Sequence of chain 1.B:
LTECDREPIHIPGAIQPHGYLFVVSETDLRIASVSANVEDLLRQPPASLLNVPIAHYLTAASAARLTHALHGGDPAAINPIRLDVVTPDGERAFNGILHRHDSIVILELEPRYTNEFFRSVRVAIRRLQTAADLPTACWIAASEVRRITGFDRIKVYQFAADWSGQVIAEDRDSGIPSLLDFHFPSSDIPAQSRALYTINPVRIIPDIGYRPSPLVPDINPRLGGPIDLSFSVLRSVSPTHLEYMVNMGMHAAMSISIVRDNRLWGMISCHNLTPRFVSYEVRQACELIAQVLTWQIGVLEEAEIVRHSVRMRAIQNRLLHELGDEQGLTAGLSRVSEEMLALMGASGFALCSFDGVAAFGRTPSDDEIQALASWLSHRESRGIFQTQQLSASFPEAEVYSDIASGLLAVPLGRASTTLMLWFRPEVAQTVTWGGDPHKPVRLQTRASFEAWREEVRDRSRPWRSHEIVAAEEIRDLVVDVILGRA

This small molecule binds to this protein.
Small molecule (SMILES): C=CC1=C(C)/C(=C/c2[nH]c(/C=C3\N=C(/C=C4\NC(=O)C(C)=C4C=C)C(C)=C3CCC(=O)O)c(CCC(=O)O)c2C)NC1=O

Binding-site contacts:
Ligand atom O1A contacts residue HIS269 of chain 1.B at 3.2 Å (h-bond).
Ligand atom OB contacts residue SER297 of chain 1.B at 2.7 Å (h-bond).
Ligand atom C4A contacts residue ILE217 of chain 1.B at 3.2 Å (hydrophobic).
Ligand atom C1A contacts residue HIS269 of chain 1.B at 3.1 Å.
Ligand atom O2D contacts residue TYR225 of chain 1.B at 2.8 Å (h-bond).
Ligand atom O1D contacts residue VAL265 of chain 1.B at 3.4 Å.
Ligand atom CBC contacts residue SER215 of chain 1.B at 3.5 Å.
Ligand atom OC contacts residue ASP216 of chain 1.B at 3.0 Å (salt-bridge).
Ligand atom O2D contacts residue VAL265 of chain 1.B at 3.1 Å.
Ligand atom C2D contacts residue SER221 of chain 1.B at 3.3 Å.
Ligand atom O2D contacts residue ARG263 of chain 1.B at 3.2 Å (salt-bridge).
Ligand atom O1D contacts residue ILE33 of chain 1.B at 3.4 Å.
Ligand atom CAD contacts residue TYR225 of chain 1.B at 3.4 Å (hydrophobic).
Ligand atom O1D contacts residue ARG263 of chain 1.B at 2.7 Å (salt-bridge).
Ligand atom CAC contacts residue THR268 of chain 1.B at 3.4 Å.
Ligand atom C3D contacts residue SER221 of chain 1.B at 3.3 Å.
Ligand atom CAC contacts residue CYS28 of chain 1.B at 3.0 Å (hydrophobic).
Ligand atom CGD contacts residue VAL265 of chain 1.B at 3.1 Å (hydrophobic).
Ligand atom NC contacts residue ASP216 of chain 1.B at 3.1 Å (salt-bridge).
Ligand atom OB contacts residue HIS299 of chain 1.B at 3.1 Å.
Ligand atom C2C contacts residue SER215 of chain 1.B at 3.4 Å.
Ligand atom NA contacts residue HIS269 of chain 1.B at 3.1 Å.
Ligand atom CMD contacts residue SER221 of chain 1.B at 3.4 Å.
Ligand atom ND contacts residue ASP216 of chain 1.B at 3.4 Å (salt-bridge).
Ligand atom C4D contacts residue HIS269 of chain 1.B at 3.3 Å.
Ligand atom C4A contacts residue HIS269 of chain 1.B at 3.5 Å.
Ligand atom O1D contacts residue SER266 of chain 1.B at 3.2 Å (h-bond).
Ligand atom ND contacts residue HIS269 of chain 1.B at 3.2 Å (h-bond).
Ligand atom CMC contacts residue PRO468 of chain 1.B at 3.4 Å (hydrophobic).
Ligand atom C3C contacts residue SER215 of chain 1.B at 3.5 Å.
Ligand atom CBC contacts residue CYS28 of chain 1.B at 1.7 Å (hydrophobic).
Ligand atom CMC contacts residue VAL469 of chain 1.B at 3.5 Å (hydrophobic).
Ligand atom O2A contacts residue MET282 of chain 1.B at 3.5 Å (h-bond).
Ligand atom OC contacts residue TYR272 of chain 1.B at 3.2 Å.
Ligand atom CAD contacts residue SER221 of chain 1.B at 3.2 Å.
Ligand atom CBD contacts residue VAL265 of chain 1.B at 3.5 Å (hydrophobic).
Ligand atom CGD contacts residue ARG263 of chain 1.B at 3.3 Å.
Ligand atom NA contacts residue ILE217 of chain 1.B at 3.0 Å.
Ligand atom C1A contacts residue ILE217 of chain 1.B at 3.4 Å (hydrophobic).
Ligand atom CHA contacts residue HIS269 of chain 1.B at 3.5 Å.